Binding-site contacts:
Ligand atom N2 contacts residue ILE191 of chain 1.B at 4.0 Å.
Ligand atom C5 contacts residue ASN62 of chain 1.B at 3.6 Å.
Ligand atom O4 contacts residue PRO59 of chain 1.B at 4.4 Å.
Ligand atom C1 contacts residue ASN62 of chain 1.B at 1.4 Å.
Ligand atom C2 contacts residue ASN62 of chain 1.B at 2.3 Å.
Ligand atom C4 contacts residue ASN62 of chain 1.B at 4.1 Å.
Ligand atom C1 contacts residue PRO60 of chain 1.B at 4.2 Å (hydrophobic).
Ligand atom O7 contacts residue ASN62 of chain 1.B at 3.9 Å.
Ligand atom O6 contacts residue PRO60 of chain 1.B at 3.7 Å.
Ligand atom O6 contacts residue ASN62 of chain 1.B at 4.3 Å.
Ligand atom C8 contacts residue GLU193 of chain 1.B at 4.1 Å.
Ligand atom C4 contacts residue PRO60 of chain 1.B at 4.3 Å (hydrophobic).
Ligand atom C6 contacts residue PRO59 of chain 1.B at 3.7 Å (hydrophobic).
Ligand atom C6 contacts residue PRO60 of chain 1.B at 3.5 Å (hydrophobic).
Ligand atom O5 contacts residue ASN62 of chain 1.B at 2.3 Å (h-bond).
Ligand atom O3 contacts residue ILE191 of chain 1.B at 4.3 Å.
Ligand atom O6 contacts residue PRO59 of chain 1.B at 4.5 Å.
Ligand atom C7 contacts residue ASN62 of chain 1.B at 3.6 Å.
Ligand atom C5 contacts residue PRO60 of chain 1.B at 3.8 Å (hydrophobic).
Ligand atom C2 contacts residue ILE191 of chain 1.B at 3.8 Å (hydrophobic).
Ligand atom C3 contacts residue ASN62 of chain 1.B at 3.7 Å.
Ligand atom N2 contacts residue ASN62 of chain 1.B at 2.9 Å (h-bond).
Ligand atom O5 contacts residue PRO60 of chain 1.B at 3.2 Å (h-bond).

Sequence of chain 1.B:
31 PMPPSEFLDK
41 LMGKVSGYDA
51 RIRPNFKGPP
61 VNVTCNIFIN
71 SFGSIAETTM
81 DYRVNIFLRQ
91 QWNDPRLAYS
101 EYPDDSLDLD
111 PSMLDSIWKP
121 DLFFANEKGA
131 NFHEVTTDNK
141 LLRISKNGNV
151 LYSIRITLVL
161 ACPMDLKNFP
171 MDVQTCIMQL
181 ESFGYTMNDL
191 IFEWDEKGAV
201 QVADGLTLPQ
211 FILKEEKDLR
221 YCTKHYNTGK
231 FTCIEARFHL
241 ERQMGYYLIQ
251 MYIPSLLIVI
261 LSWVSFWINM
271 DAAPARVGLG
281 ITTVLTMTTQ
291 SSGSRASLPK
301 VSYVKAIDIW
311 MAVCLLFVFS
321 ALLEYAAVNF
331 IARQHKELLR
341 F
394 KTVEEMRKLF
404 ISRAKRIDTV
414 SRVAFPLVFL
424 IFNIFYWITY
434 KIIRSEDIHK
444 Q

A small-molecule ligand and the protein it binds are described below.
Small molecule (SMILES): CC(=O)N[C@H]1[C@H](O[C@H]2[C@H](O)[C@@H](NC(C)=O)CO[C@@H]2CO)O[C@H](CO)[C@@H](O)[C@@H]1O